Sequence of chain 1.B:
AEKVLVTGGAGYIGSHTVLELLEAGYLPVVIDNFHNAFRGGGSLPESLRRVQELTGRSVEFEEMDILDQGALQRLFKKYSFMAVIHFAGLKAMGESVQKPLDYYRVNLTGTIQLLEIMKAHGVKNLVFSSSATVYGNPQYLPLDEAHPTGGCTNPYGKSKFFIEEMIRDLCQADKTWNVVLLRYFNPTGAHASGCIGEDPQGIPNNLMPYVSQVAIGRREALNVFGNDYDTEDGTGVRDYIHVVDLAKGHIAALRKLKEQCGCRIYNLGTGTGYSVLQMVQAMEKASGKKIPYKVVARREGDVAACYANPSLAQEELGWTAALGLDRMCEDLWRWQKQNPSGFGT

The protein below binds the small molecule below.
Small molecule (SMILES): O=c1ccn([C@@H]2O[C@H](CO[P](=O)(O)O[P](=O)(O)O[C@H]3O[C@H](CO)[C@H](O)[C@H](O)[C@H]3O)[C@@H](O)[C@H]2O)c(=O)[nH]1

Binding-site contacts:
Ligand atom C4 contacts residue PHE226 of chain 1.B at 3.2 Å (hydrophobic).
Ligand atom C2 contacts residue PHE226 of chain 1.B at 3.4 Å (hydrophobic).
Ligand atom C4D contacts residue TYR241 of chain 1.B at 3.3 Å (hydrophobic).
Ligand atom O5' contacts residue ARG300 of chain 1.B at 3.5 Å (salt-bridge).
Ligand atom O2 contacts residue ASN224 of chain 1.B at 3.6 Å.
Ligand atom C6 contacts residue LEU208 of chain 1.B at 3.6 Å (hydrophobic).
Ligand atom O2B contacts residue ARG239 of chain 1.B at 2.9 Å (salt-bridge).
Ligand atom C5' contacts residue ASN207 of chain 1.B at 3.5 Å.
Ligand atom O4D contacts residue LEU208 of chain 1.B at 3.5 Å.
Ligand atom O6' contacts residue ARG300 of chain 1.B at 3.6 Å (salt-bridge).
Ligand atom O4D contacts residue VAL277 of chain 1.B at 3.6 Å.
Ligand atom O3D contacts residue GLY237 of chain 1.B at 3.4 Å.
Ligand atom C3D contacts residue ARG239 of chain 1.B at 3.6 Å.
Ligand atom O1A contacts residue LEU208 of chain 1.B at 2.9 Å (h-bond).
Ligand atom C6' contacts residue ASN206 of chain 1.B at 3.0 Å.
Ligand atom O5D contacts residue ARG300 of chain 1.B at 3.5 Å (salt-bridge).
Ligand atom O1A contacts residue ASN207 of chain 1.B at 3.2 Å.
Ligand atom O6' contacts residue ASN206 of chain 1.B at 2.3 Å (h-bond).
Ligand atom N3 contacts residue PHE226 of chain 1.B at 3.3 Å.
Ligand atom C5 contacts residue PHE226 of chain 1.B at 3.5 Å (hydrophobic).
Ligand atom O4 contacts residue PHE226 of chain 1.B at 3.4 Å.
Ligand atom O1B contacts residue ARG239 of chain 1.B at 3.4 Å (salt-bridge).
Ligand atom O2A contacts residue ASN207 of chain 1.B at 3.6 Å.
Ligand atom O4' contacts residue ALA93 of chain 1.B at 3.5 Å (h-bond).
Ligand atom O2A contacts residue ASN206 of chain 1.B at 3.5 Å (h-bond).
Ligand atom O3A contacts residue ASN187 of chain 1.B at 3.2 Å (h-bond).
Ligand atom N3 contacts residue ASN224 of chain 1.B at 2.9 Å (h-bond).
Ligand atom C2D contacts residue ARG300 of chain 1.B at 3.6 Å.
Ligand atom O4 contacts residue ASN224 of chain 1.B at 3.6 Å (h-bond).
Ligand atom C6' contacts residue ASN207 of chain 1.B at 2.8 Å.
Ligand atom O2 contacts residue PHE226 of chain 1.B at 2.9 Å (h-bond).
Ligand atom O2 contacts residue VAL225 of chain 1.B at 3.4 Å.
Ligand atom O2D contacts residue ASP303 of chain 1.B at 2.8 Å (salt-bridge).
Ligand atom O3D contacts residue ARG239 of chain 1.B at 3.4 Å (salt-bridge).
Ligand atom O2B contacts residue ASN187 of chain 1.B at 2.8 Å (h-bond).
Ligand atom O2A contacts residue ARG300 of chain 1.B at 2.8 Å (salt-bridge).
Ligand atom C5 contacts residue LEU208 of chain 1.B at 3.5 Å (hydrophobic).
Ligand atom C5D contacts residue TYR241 of chain 1.B at 3.1 Å (hydrophobic).
Ligand atom O1B contacts residue ARG300 of chain 1.B at 3.2 Å (salt-bridge).
Ligand atom C1D contacts residue VAL277 of chain 1.B at 3.6 Å (hydrophobic).